A protein and the small-molecule ligand that binds it are described below.
Small molecule (SMILES): COc1nc(C(=O)NCC(=O)O)c(O)c2ccc(Oc3c(C)cc(C(=O)c4cccc(C)c4)cc3C)cc12

Sequence of chain 1.A:
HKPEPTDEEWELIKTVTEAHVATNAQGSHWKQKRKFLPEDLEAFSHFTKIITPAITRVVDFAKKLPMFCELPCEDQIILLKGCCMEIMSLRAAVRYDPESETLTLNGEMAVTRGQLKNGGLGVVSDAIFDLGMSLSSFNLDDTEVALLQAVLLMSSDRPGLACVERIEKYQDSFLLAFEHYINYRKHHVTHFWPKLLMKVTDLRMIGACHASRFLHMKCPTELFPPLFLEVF

Binding-site contacts:
Ligand atom O29 contacts residue MET241 of chain 1.A at 2.7 Å.
Ligand atom C30 contacts residue THR72 of chain 1.A at 3.3 Å.
Ligand atom O4 contacts residue ALA78 of chain 1.A at 3.6 Å.
Ligand atom C25 contacts residue MET241 of chain 1.A at 3.0 Å (hydrophobic).
Ligand atom C14 contacts residue LEU145 of chain 1.A at 3.2 Å (hydrophobic).
Ligand atom O29 contacts residue PHE68 of chain 1.A at 3.0 Å.
Ligand atom C27 contacts residue ILE75 of chain 1.A at 3.6 Å (hydrophobic).
Ligand atom O1 contacts residue LEU129 of chain 1.A at 3.6 Å.
Ligand atom O5 contacts residue LEU145 of chain 1.A at 3.4 Å.
Ligand atom C24 contacts residue PHE254 of chain 1.A at 3.4 Å (hydrophobic).
Ligand atom O3 contacts residue ASN32 of chain 1.A at 3.6 Å (h-bond).
Ligand atom C26 contacts residue LEU140 of chain 1.A at 3.3 Å (hydrophobic).
Ligand atom C13 contacts residue ARG115 of chain 1.A at 3.6 Å.
Ligand atom C24 contacts residue PHE250 of chain 1.A at 3.1 Å (hydrophobic).
Ligand atom C15 contacts residue LEU145 of chain 1.A at 3.4 Å (hydrophobic).
Ligand atom C1 contacts residue SER113 of chain 1.A at 3.1 Å.
Ligand atom C22 contacts residue THR72 of chain 1.A at 3.5 Å.
Ligand atom C30 contacts residue PRO251 of chain 1.A at 3.3 Å (hydrophobic).
Ligand atom C23 contacts residue PHE250 of chain 1.A at 3.5 Å (hydrophobic).
Ligand atom N1 contacts residue MET112 of chain 1.A at 3.4 Å (h-bond).
Ligand atom C7 contacts residue ILE75 of chain 1.A at 3.5 Å (hydrophobic).
Ligand atom C26 contacts residue PHE71 of chain 1.A at 3.1 Å (hydrophobic).
Ligand atom C20 contacts residue MET241 of chain 1.A at 3.4 Å (hydrophobic).
Ligand atom C20 contacts residue PHE68 of chain 1.A at 3.2 Å (hydrophobic).
Ligand atom C1 contacts residue MET109 of chain 1.A at 3.2 Å (hydrophobic).
Ligand atom O3 contacts residue ARG119 of chain 1.A at 3.1 Å (salt-bridge).
Ligand atom O4 contacts residue ILE74 of chain 1.A at 3.5 Å (h-bond).
Ligand atom C6 contacts residue ILE75 of chain 1.A at 3.5 Å (hydrophobic).
Ligand atom O1 contacts residue ARG81 of chain 1.A at 3.2 Å (salt-bridge).
Ligand atom N2 contacts residue MET112 of chain 1.A at 3.5 Å (h-bond).
Ligand atom O2 contacts residue ARG81 of chain 1.A at 2.9 Å (salt-bridge).
Ligand atom C28 contacts residue MET241 of chain 1.A at 3.1 Å (hydrophobic).
Ligand atom N1 contacts residue LEU129 of chain 1.A at 3.5 Å.
Ligand atom O4 contacts residue ASN130 of chain 1.A at 3.1 Å (h-bond).
Ligand atom C27 contacts residue MET109 of chain 1.A at 3.5 Å (hydrophobic).
Ligand atom C13 contacts residue ARG81 of chain 1.A at 3.5 Å.
Ligand atom C30 contacts residue ILE75 of chain 1.A at 3.1 Å (hydrophobic).
Ligand atom O1 contacts residue ASN130 of chain 1.A at 2.7 Å (h-bond).
Ligand atom C25 contacts residue PHE68 of chain 1.A at 3.0 Å (hydrophobic).
Ligand atom C23 contacts residue PHE254 of chain 1.A at 3.3 Å (hydrophobic).